Binding-site contacts:
Ligand atom C contacts residue ARG316 of chain 1.B at 3.6 Å.
Ligand atom CG contacts residue HIS189 of chain 1.B at 3.4 Å.
Ligand atom O contacts residue ARG316 of chain 1.B at 3.3 Å (salt-bridge).
Ligand atom N contacts residue CYS317 of chain 1.B at 3.5 Å (h-bond).
Ligand atom NE contacts residue GLU84 of chain 1.B at 3.0 Å (salt-bridge).
Ligand atom NH1 contacts residue TYR192 of chain 1.B at 3.6 Å.
Ligand atom CZ contacts residue ARG171 of chain 1.B at 3.5 Å.
Ligand atom NH2 contacts residue ARG171 of chain 1.B at 3.5 Å (salt-bridge).
Ligand atom CD contacts residue HIS189 of chain 1.B at 3.4 Å.
Ligand atom CZ contacts residue TYR192 of chain 1.B at 3.4 Å (hydrophobic).
Ligand atom OXT contacts residue TYR192 of chain 1.B at 2.7 Å (h-bond).
Ligand atom CA contacts residue TYR192 of chain 1.B at 3.3 Å (hydrophobic).
Ligand atom O contacts residue VAL85 of chain 1.B at 3.7 Å.
Ligand atom NH2 contacts residue CYS317 of chain 1.B at 3.7 Å.
Ligand atom CB contacts residue HIS189 of chain 1.B at 3.4 Å.
Ligand atom NH1 contacts residue ARG171 of chain 1.B at 3.7 Å.
Ligand atom CD contacts residue AKG1 of chain 1.I at 3.9 Å.
Ligand atom NE contacts residue ARG171 of chain 1.B at 3.4 Å (salt-bridge).
Ligand atom CG contacts residue THR86 of chain 1.B at 3.8 Å.
Ligand atom NH2 contacts residue PHE314 of chain 1.B at 3.6 Å.
Ligand atom N contacts residue GLU84 of chain 1.B at 2.7 Å (salt-bridge).
Ligand atom O contacts residue THR86 of chain 1.B at 3.8 Å.
Ligand atom C contacts residue CYS317 of chain 1.B at 3.9 Å (hydrophobic).
Ligand atom NH2 contacts residue TYR192 of chain 1.B at 3.7 Å.
Ligand atom N contacts residue THR86 of chain 1.B at 2.8 Å (h-bond).
Ligand atom CA contacts residue CYS317 of chain 1.B at 3.5 Å (hydrophobic).
Ligand atom CA contacts residue GLU84 of chain 1.B at 3.4 Å.
Ligand atom OXT contacts residue ARG316 of chain 1.B at 2.8 Å (salt-bridge).
Ligand atom CD contacts residue ARG171 of chain 1.B at 3.8 Å.
Ligand atom NH1 contacts residue ASP191 of chain 1.B at 3.1 Å (salt-bridge).
Ligand atom N contacts residue VAL85 of chain 1.B at 3.1 Å (h-bond).
Ligand atom C contacts residue TYR192 of chain 1.B at 3.3 Å (hydrophobic).
Ligand atom CA contacts residue THR86 of chain 1.B at 3.6 Å.
Ligand atom CZ contacts residue GLU84 of chain 1.B at 3.9 Å.
Ligand atom NH2 contacts residue GLU84 of chain 1.B at 3.9 Å.
Ligand atom NE contacts residue TYR192 of chain 1.B at 3.5 Å (h-bond).
Ligand atom CD contacts residue ASP191 of chain 1.B at 3.6 Å.
Ligand atom CG contacts residue GLU84 of chain 1.B at 3.5 Å.
Ligand atom CB contacts residue THR86 of chain 1.B at 3.5 Å.
Ligand atom CD contacts residue GLU84 of chain 1.B at 3.8 Å.

Sequence of chain 1.B:
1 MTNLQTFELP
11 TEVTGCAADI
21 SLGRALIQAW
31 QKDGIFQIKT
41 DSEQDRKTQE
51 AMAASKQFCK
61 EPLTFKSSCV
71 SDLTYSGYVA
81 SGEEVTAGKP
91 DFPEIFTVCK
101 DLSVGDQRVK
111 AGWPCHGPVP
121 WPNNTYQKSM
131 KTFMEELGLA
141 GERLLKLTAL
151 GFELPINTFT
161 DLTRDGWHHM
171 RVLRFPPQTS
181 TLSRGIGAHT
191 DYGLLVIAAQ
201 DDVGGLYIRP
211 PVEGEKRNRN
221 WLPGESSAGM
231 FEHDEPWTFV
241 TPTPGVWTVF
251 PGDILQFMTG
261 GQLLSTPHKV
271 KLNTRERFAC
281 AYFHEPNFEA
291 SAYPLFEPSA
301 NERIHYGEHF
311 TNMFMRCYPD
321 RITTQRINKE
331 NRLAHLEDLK

A protein and the small-molecule ligand that binds it are described below.
Small molecule (SMILES): NC(=[NH2+])NCCC[C@H](N)C(=O)O